A protein and the small-molecule ligand that binds it are described below.
Small molecule (SMILES): C[n+]1cn([C@@H]2O[C@H](COP(=O)(O)O)[C@@H](O)[C@H]2O)c2nc(N)[nH]c(=O)c21

Sequence of chain 1.L:
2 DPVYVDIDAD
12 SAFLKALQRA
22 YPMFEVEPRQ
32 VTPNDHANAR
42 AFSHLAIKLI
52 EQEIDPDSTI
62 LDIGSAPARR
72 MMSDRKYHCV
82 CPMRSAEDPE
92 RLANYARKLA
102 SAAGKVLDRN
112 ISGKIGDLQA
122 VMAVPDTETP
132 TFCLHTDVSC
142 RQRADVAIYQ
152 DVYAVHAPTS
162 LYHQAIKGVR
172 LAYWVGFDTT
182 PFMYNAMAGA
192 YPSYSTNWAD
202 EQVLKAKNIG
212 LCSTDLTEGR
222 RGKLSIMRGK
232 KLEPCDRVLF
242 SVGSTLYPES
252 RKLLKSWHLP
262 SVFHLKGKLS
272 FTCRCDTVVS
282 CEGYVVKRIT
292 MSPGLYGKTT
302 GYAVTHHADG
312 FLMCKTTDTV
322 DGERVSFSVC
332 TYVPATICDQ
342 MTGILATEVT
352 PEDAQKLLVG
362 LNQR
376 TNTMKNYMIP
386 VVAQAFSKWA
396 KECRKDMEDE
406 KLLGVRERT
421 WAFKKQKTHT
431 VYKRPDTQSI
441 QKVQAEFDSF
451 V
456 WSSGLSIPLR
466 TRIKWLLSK

Binding-site contacts:
Ligand atom C2 contacts residue GLU250 of chain 1.L at 3.4 Å.
Ligand atom N3 contacts residue TYR248 of chain 1.L at 3.6 Å.
Ligand atom OP2 contacts residue HIS37 of chain 1.L at 2.5 Å (h-bond).
Ligand atom O3' contacts residue ALA40 of chain 1.L at 4.0 Å.
Ligand atom O2' contacts residue TYR285 of chain 1.L at 2.8 Å (h-bond).
Ligand atom C6 contacts residue TYR248 of chain 1.L at 3.7 Å (hydrophobic).
Ligand atom OP2 contacts residue ARG41 of chain 1.L at 3.5 Å (salt-bridge).
Ligand atom N1 contacts residue GLU250 of chain 1.L at 2.7 Å (salt-bridge).
Ligand atom C8 contacts residue ASP152 of chain 1.L at 4.0 Å.
Ligand atom O6 contacts residue TYR154 of chain 1.L at 3.9 Å.
Ligand atom C4' contacts residue HIS37 of chain 1.L at 4.0 Å.
Ligand atom C2 contacts residue TYR248 of chain 1.L at 3.6 Å (hydrophobic).
Ligand atom O5' contacts residue ARG41 of chain 1.L at 3.2 Å (salt-bridge).
Ligand atom CN7 contacts residue TYR248 of chain 1.L at 4.0 Å (hydrophobic).
Ligand atom OP2 contacts residue ASN35 of chain 1.L at 3.6 Å (h-bond).
Ligand atom C5' contacts residue HIS37 of chain 1.L at 3.3 Å.
Ligand atom P contacts residue HIS37 of chain 1.L at 1.5 Å.
Ligand atom N1 contacts residue TYR154 of chain 1.L at 3.4 Å.
Ligand atom O4' contacts residue TYR248 of chain 1.L at 4.0 Å.
Ligand atom N1 contacts residue TYR248 of chain 1.L at 3.6 Å.
Ligand atom N3 contacts residue TYR154 of chain 1.L at 3.9 Å.
Ligand atom C8 contacts residue TYR248 of chain 1.L at 3.7 Å (hydrophobic).
Ligand atom C4 contacts residue TYR248 of chain 1.L at 3.5 Å (hydrophobic).
Ligand atom C2 contacts residue TYR154 of chain 1.L at 3.5 Å (hydrophobic).
Ligand atom C3' contacts residue ARG41 of chain 1.L at 3.7 Å.
Ligand atom O6 contacts residue TYR248 of chain 1.L at 3.7 Å.
Ligand atom N2 contacts residue GLU250 of chain 1.L at 3.1 Å (salt-bridge).
Ligand atom C5 contacts residue TYR248 of chain 1.L at 3.6 Å (hydrophobic).
Ligand atom O5' contacts residue HIS37 of chain 1.L at 2.7 Å (h-bond).
Ligand atom OP1 contacts residue HIS37 of chain 1.L at 2.6 Å (h-bond).
Ligand atom N9 contacts residue TYR248 of chain 1.L at 3.8 Å.
Ligand atom C6 contacts residue GLU250 of chain 1.L at 3.9 Å.
Ligand atom C6 contacts residue TYR154 of chain 1.L at 3.7 Å (hydrophobic).
Ligand atom O4' contacts residue VAL243 of chain 1.L at 3.8 Å.
Ligand atom O3' contacts residue ARG41 of chain 1.L at 3.4 Å (salt-bridge).
Ligand atom C2' contacts residue ASP152 of chain 1.L at 3.6 Å.
Ligand atom N7 contacts residue TYR248 of chain 1.L at 3.7 Å.
Ligand atom N2 contacts residue PHE241 of chain 1.L at 3.5 Å.
Ligand atom CN7 contacts residue SAH1 of chain 1.UA at 3.8 Å.
Ligand atom O2' contacts residue ASP152 of chain 1.L at 3.6 Å (salt-bridge).